Sequence of chain 1.A:
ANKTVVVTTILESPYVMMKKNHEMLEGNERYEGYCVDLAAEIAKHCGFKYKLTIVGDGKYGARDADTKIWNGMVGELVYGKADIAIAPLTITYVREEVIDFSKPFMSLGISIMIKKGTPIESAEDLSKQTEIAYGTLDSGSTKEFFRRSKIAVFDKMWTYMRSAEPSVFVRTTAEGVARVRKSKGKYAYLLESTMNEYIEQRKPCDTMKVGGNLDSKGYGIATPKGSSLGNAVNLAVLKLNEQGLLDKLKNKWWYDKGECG

A small-molecule ligand and the protein it binds are described below.
Small molecule (SMILES): Cc1onc(O)c1C[C@H](N)C(=O)O

Binding-site contacts:
Ligand atom C contacts residue TYR61 of chain 1.A at 3.8 Å (hydrophobic).
Ligand atom C contacts residue THR91 of chain 1.A at 3.8 Å.
Ligand atom OT1 contacts residue PRO89 of chain 1.A at 3.9 Å.
Ligand atom N contacts residue TYR220 of chain 1.A at 3.6 Å.
Ligand atom N contacts residue THR91 of chain 1.A at 3.0 Å (h-bond).
Ligand atom OT1 contacts residue ARG96 of chain 1.A at 2.8 Å (salt-bridge).
Ligand atom CE2 contacts residue MET196 of chain 1.A at 3.4 Å (hydrophobic).
Ligand atom OT1 contacts residue TYR61 of chain 1.A at 3.7 Å.
Ligand atom CE2 contacts residue TYR220 of chain 1.A at 3.8 Å (hydrophobic).
Ligand atom CA contacts residue SER142 of chain 1.A at 3.5 Å.
Ligand atom CA contacts residue PRO89 of chain 1.A at 4.0 Å (hydrophobic).
Ligand atom CB contacts residue TYR61 of chain 1.A at 3.7 Å (hydrophobic).
Ligand atom N contacts residue GLU193 of chain 1.A at 2.8 Å (salt-bridge).
Ligand atom CB contacts residue LEU138 of chain 1.A at 3.8 Å (hydrophobic).
Ligand atom OT1 contacts residue SER142 of chain 1.A at 3.7 Å.
Ligand atom CG contacts residue GLU193 of chain 1.A at 3.4 Å.
Ligand atom OT1 contacts residue THR91 of chain 1.A at 3.0 Å (h-bond).
Ligand atom CD1 contacts residue THR143 of chain 1.A at 3.7 Å.
Ligand atom OT2 contacts residue TYR61 of chain 1.A at 3.6 Å.
Ligand atom OT2 contacts residue GLY141 of chain 1.A at 3.2 Å.
Ligand atom CE2 contacts residue TYR61 of chain 1.A at 3.3 Å (hydrophobic).
Ligand atom OE1 contacts residue THR143 of chain 1.A at 2.8 Å (h-bond).
Ligand atom OT2 contacts residue ARG96 of chain 1.A at 3.2 Å (salt-bridge).
Ligand atom OE2 contacts residue MET196 of chain 1.A at 4.0 Å.
Ligand atom CD2 contacts residue GLU193 of chain 1.A at 3.2 Å.
Ligand atom CE2 contacts residue GLU193 of chain 1.A at 3.6 Å.
Ligand atom N contacts residue PRO89 of chain 1.A at 2.7 Å (h-bond).
Ligand atom CA contacts residue GLU193 of chain 1.A at 3.5 Å.
Ligand atom CB contacts residue GLU193 of chain 1.A at 4.0 Å.
Ligand atom C contacts residue SER142 of chain 1.A at 3.2 Å.
Ligand atom CG contacts residue LEU138 of chain 1.A at 4.0 Å (hydrophobic).
Ligand atom CD1 contacts residue GLU193 of chain 1.A at 3.7 Å.
Ligand atom C contacts residue ARG96 of chain 1.A at 3.6 Å.
Ligand atom OE1 contacts residue LEU138 of chain 1.A at 3.9 Å.
Ligand atom OE2 contacts residue GLU193 of chain 1.A at 3.4 Å (salt-bridge).
Ligand atom OT1 contacts residue LEU90 of chain 1.A at 3.7 Å.
Ligand atom OT2 contacts residue SER142 of chain 1.A at 2.9 Å (h-bond).
Ligand atom CA contacts residue THR91 of chain 1.A at 3.5 Å.
Ligand atom NE1 contacts residue GLU193 of chain 1.A at 3.1 Å (salt-bridge).
Ligand atom NE1 contacts residue LEU192 of chain 1.A at 3.8 Å.